Binding-site contacts:
Ligand atom C6 contacts residue THR56 of chain 1.A at 4.4 Å.
Ligand atom C5 contacts residue PHE35 of chain 1.A at 4.5 Å (hydrophobic).
Ligand atom C5 contacts residue THR56 of chain 1.A at 3.8 Å.
Ligand atom C6 contacts residue PHE21 of chain 1.A at 3.4 Å (hydrophobic).
Ligand atom I1 contacts residue HEM1 of chain 1.D at 3.9 Å.
Ligand atom C6 contacts residue VAL59 of chain 1.A at 3.1 Å (hydrophobic).
Ligand atom C3 contacts residue PHE35 of chain 1.A at 3.0 Å (hydrophobic).
Ligand atom C5 contacts residue HIS55 of chain 1.A at 4.2 Å.
Ligand atom C3 contacts residue VAL59 of chain 1.A at 3.5 Å (hydrophobic).
Ligand atom O4 contacts residue HEM1 of chain 1.D at 4.0 Å.
Ligand atom O4 contacts residue VAL59 of chain 1.A at 3.9 Å.
Ligand atom C1 contacts residue PHE35 of chain 1.A at 4.1 Å (hydrophobic).
Ligand atom C1 contacts residue PHE21 of chain 1.A at 3.5 Å (hydrophobic).
Ligand atom O4 contacts residue HIS55 of chain 1.A at 3.3 Å.
Ligand atom C4 contacts residue VAL59 of chain 1.A at 3.2 Å (hydrophobic).
Ligand atom C3 contacts residue HEM1 of chain 1.D at 3.4 Å.
Ligand atom C2 contacts residue HEM1 of chain 1.D at 3.4 Å.
Ligand atom C5 contacts residue PHE21 of chain 1.A at 3.6 Å (hydrophobic).
Ligand atom O4 contacts residue THR56 of chain 1.A at 4.2 Å.
Ligand atom I1 contacts residue VAL59 of chain 1.A at 3.7 Å.
Ligand atom C4 contacts residue PHE21 of chain 1.A at 4.1 Å (hydrophobic).
Ligand atom O4 contacts residue PHE35 of chain 1.A at 4.2 Å.
Ligand atom I1 contacts residue PHE21 of chain 1.A at 3.6 Å.
Ligand atom O4 contacts residue TYR38 of chain 1.A at 3.8 Å.
Ligand atom C5 contacts residue VAL59 of chain 1.A at 3.0 Å (hydrophobic).
Ligand atom C4 contacts residue HIS55 of chain 1.A at 4.4 Å.
Ligand atom C2 contacts residue PHE21 of chain 1.A at 4.1 Å (hydrophobic).
Ligand atom C2 contacts residue PHE35 of chain 1.A at 3.2 Å (hydrophobic).
Ligand atom I1 contacts residue LEU100 of chain 1.A at 4.1 Å.
Ligand atom C1 contacts residue HEM1 of chain 1.D at 4.2 Å.
Ligand atom C1 contacts residue VAL59 of chain 1.A at 3.5 Å (hydrophobic).
Ligand atom C2 contacts residue VAL59 of chain 1.A at 3.6 Å (hydrophobic).
Ligand atom C4 contacts residue PHE35 of chain 1.A at 3.7 Å (hydrophobic).
Ligand atom C3 contacts residue PHE21 of chain 1.A at 4.3 Å (hydrophobic).

The protein below binds the small molecule below.
Small molecule (SMILES): Oc1ccc(I)cc1

Sequence of chain 1.A:
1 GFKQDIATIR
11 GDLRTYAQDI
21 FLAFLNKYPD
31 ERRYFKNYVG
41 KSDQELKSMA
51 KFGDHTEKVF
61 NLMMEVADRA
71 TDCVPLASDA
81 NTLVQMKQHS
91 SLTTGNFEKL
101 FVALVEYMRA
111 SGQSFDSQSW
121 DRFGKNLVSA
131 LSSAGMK